A protein and the small-molecule ligand that binds it are described below.
Small molecule (SMILES): CC(=O)N[C@@H]1[C@@H](O)[C@H](O)[C@@H](CO)O[C@H]1O

Sequence of chain 1.A:
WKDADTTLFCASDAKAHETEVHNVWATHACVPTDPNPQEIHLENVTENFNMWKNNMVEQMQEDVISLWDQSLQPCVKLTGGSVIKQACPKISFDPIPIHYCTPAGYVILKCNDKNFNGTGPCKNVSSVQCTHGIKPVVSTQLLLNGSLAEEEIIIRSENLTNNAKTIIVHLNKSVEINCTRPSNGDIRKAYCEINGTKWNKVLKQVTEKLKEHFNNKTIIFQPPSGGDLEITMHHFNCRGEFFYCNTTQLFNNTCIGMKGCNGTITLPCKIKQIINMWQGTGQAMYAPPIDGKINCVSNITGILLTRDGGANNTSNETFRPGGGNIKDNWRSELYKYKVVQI

Binding-site contacts:
Ligand atom C8 contacts residue ASN202 of chain 1.A at 4.0 Å.
Ligand atom C6 contacts residue LYS205 of chain 1.A at 3.4 Å.
Ligand atom O6 contacts residue THR204 of chain 1.A at 4.3 Å.
Ligand atom O6 contacts residue LYS205 of chain 1.A at 4.4 Å.
Ligand atom C3 contacts residue ASN202 of chain 1.A at 3.8 Å.
Ligand atom C8 contacts residue GLY273 of chain 1.A at 4.3 Å.
Ligand atom C1 contacts residue ASN202 of chain 1.A at 1.4 Å.
Ligand atom C5 contacts residue THR204 of chain 1.A at 3.9 Å.
Ligand atom C8 contacts residue THR204 of chain 1.A at 3.9 Å.
Ligand atom O5 contacts residue ASN202 of chain 1.A at 2.3 Å (h-bond).
Ligand atom C7 contacts residue ASN202 of chain 1.A at 3.7 Å.
Ligand atom C5 contacts residue ASN202 of chain 1.A at 3.6 Å.
Ligand atom N2 contacts residue ASN202 of chain 1.A at 3.0 Å (h-bond).
Ligand atom O5 contacts residue LYS205 of chain 1.A at 3.6 Å (salt-bridge).
Ligand atom C2 contacts residue ASN202 of chain 1.A at 2.5 Å.
Ligand atom C4 contacts residue ASN202 of chain 1.A at 4.2 Å.
Ligand atom C1 contacts residue THR204 of chain 1.A at 4.0 Å.
Ligand atom C5 contacts residue LYS205 of chain 1.A at 4.0 Å.
Ligand atom C6 contacts residue THR204 of chain 1.A at 4.2 Å.
Ligand atom O5 contacts residue THR204 of chain 1.A at 3.9 Å.
Ligand atom O7 contacts residue THR274 of chain 1.A at 4.4 Å.